Sequence of chain 1.A:
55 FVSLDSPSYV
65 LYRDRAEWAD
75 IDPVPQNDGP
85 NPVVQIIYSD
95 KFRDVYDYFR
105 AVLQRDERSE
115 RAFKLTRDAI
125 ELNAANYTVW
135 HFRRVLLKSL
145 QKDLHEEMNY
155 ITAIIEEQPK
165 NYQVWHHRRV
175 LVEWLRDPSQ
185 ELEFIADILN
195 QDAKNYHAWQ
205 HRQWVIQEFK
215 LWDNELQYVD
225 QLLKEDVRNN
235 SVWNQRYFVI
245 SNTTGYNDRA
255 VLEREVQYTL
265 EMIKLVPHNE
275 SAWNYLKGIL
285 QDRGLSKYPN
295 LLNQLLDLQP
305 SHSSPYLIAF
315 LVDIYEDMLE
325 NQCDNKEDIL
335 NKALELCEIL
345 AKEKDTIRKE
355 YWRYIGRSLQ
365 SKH

Sequence of chain 1.B:
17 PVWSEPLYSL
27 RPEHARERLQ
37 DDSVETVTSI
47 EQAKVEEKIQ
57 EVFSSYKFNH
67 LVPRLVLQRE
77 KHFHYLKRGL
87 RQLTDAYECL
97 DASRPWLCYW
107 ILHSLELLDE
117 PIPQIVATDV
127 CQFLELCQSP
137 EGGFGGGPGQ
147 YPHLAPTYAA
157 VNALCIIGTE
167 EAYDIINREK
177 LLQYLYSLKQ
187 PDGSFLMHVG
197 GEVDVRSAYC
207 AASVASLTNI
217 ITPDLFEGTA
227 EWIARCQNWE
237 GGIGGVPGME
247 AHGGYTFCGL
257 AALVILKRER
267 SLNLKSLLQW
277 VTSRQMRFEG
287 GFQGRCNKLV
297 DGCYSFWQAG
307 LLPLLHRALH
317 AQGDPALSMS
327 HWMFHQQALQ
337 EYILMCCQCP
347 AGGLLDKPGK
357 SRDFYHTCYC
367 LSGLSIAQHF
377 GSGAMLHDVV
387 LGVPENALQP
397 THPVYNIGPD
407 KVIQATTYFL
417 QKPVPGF

Binding-site contacts:
Ligand atom C5 contacts residue TRP102 of chain 1.B at 3.9 Å (hydrophobic).
Ligand atom C20 contacts residue TYR166 of chain 1.A at 3.6 Å (hydrophobic).
Ligand atom C30 contacts residue ASP297 of chain 1.B at 3.5 Å.
Ligand atom O contacts residue FPP1 of chain 1.E at 3.4 Å.
Ligand atom C4 contacts residue SER99 of chain 1.B at 3.8 Å.
Ligand atom C11 contacts residue TYR361 of chain 1.B at 3.6 Å (hydrophobic).
Ligand atom C30 contacts residue ZN1 of chain 1.D at 2.9 Å.
Ligand atom C21 contacts residue TYR166 of chain 1.A at 3.3 Å (hydrophobic).
Ligand atom C4 contacts residue LEU96 of chain 1.B at 3.7 Å (hydrophobic).
Ligand atom C26 contacts residue FPP1 of chain 1.E at 3.3 Å.
Ligand atom C5 contacts residue TRP106 of chain 1.B at 3.7 Å (hydrophobic).
Ligand atom C30 contacts residue TYR300 of chain 1.B at 3.7 Å (hydrophobic).
Ligand atom C20 contacts residue FPP1 of chain 1.E at 3.6 Å.
Ligand atom C18 contacts residue TYR361 of chain 1.B at 3.7 Å (hydrophobic).
Ligand atom C7 contacts residue TYR361 of chain 1.B at 3.7 Å (hydrophobic).
Ligand atom C10 contacts residue TRP102 of chain 1.B at 3.9 Å (hydrophobic).
Ligand atom C29 contacts residue ZN1 of chain 1.D at 3.2 Å.
Ligand atom C18 contacts residue FPP1 of chain 1.E at 3.7 Å.
Ligand atom NZ contacts residue ASP297 of chain 1.B at 3.1 Å (salt-bridge).
Ligand atom C30 contacts residue CYS299 of chain 1.B at 3.6 Å (hydrophobic).
Ligand atom O contacts residue TYR361 of chain 1.B at 3.6 Å.
Ligand atom C22 contacts residue FPP1 of chain 1.E at 3.9 Å.
Ligand atom C6 contacts residue TRP106 of chain 1.B at 3.5 Å (hydrophobic).
Ligand atom C6 contacts residue TRP102 of chain 1.B at 3.5 Å (hydrophobic).
Ligand atom C11 contacts residue FPP1 of chain 1.E at 3.9 Å.
Ligand atom NZ contacts residue CYS299 of chain 1.B at 3.5 Å (h-bond).
Ligand atom C15 contacts residue FPP1 of chain 1.E at 3.6 Å.
Ligand atom C29 contacts residue HIS362 of chain 1.B at 3.6 Å.
Ligand atom N25 contacts residue ARG202 of chain 1.B at 2.9 Å (salt-bridge).
Ligand atom C26 contacts residue TYR300 of chain 1.B at 3.9 Å (hydrophobic).
Ligand atom C24 contacts residue FPP1 of chain 1.E at 3.5 Å.
Ligand atom C2 contacts residue TRP106 of chain 1.B at 3.7 Å (hydrophobic).
Ligand atom C17 contacts residue FPP1 of chain 1.E at 3.7 Å.
Ligand atom NZ contacts residue ZN1 of chain 1.D at 2.1 Å.
Ligand atom NZ contacts residue HIS362 of chain 1.B at 3.3 Å (h-bond).
Ligand atom NZ contacts residue TYR361 of chain 1.B at 3.7 Å.
Ligand atom C10 contacts residue SER99 of chain 1.B at 3.2 Å.
Ligand atom N25 contacts residue TYR166 of chain 1.A at 3.3 Å (h-bond).
Ligand atom C10 contacts residue TRP106 of chain 1.B at 3.8 Å (hydrophobic).
Ligand atom C17 contacts residue TYR166 of chain 1.A at 3.8 Å (hydrophobic).

A small-molecule ligand and the protein it binds are described below.
Small molecule (SMILES): N#CC1CC=C2CC1Oc1ccc3cccc(c3c1)N1CC[C@H](NCCc3cncn3C2)C1=O